A small-molecule ligand and the protein it binds are described below.
Small molecule (SMILES): C[C@H](N)C(=O)N[C@@H](C)C(=O)N[C@@H](CCCC[N+](C)(C)C)C(=O)N[C@@H](CO)C(=O)N[C@H](C(=O)NCC(=O)NCC=O)[C@@H](C)O

Binding-site contacts:
Ligand atom O contacts residue LYS234 of chain 1.B at 3.4 Å.
Ligand atom CA contacts residue ASP128 of chain 1.B at 3.7 Å.
Ligand atom N contacts residue GLU162 of chain 1.B at 3.0 Å (salt-bridge).
Ligand atom C contacts residue TYR168 of chain 1.B at 3.6 Å (hydrophobic).
Ligand atom CM2 contacts residue TYR170 of chain 1.B at 3.3 Å (hydrophobic).
Ligand atom CB contacts residue TYR168 of chain 1.B at 3.6 Å (hydrophobic).
Ligand atom CM1 contacts residue TYR170 of chain 1.B at 3.3 Å (hydrophobic).
Ligand atom O contacts residue TYR78 of chain 1.B at 3.5 Å.
Ligand atom N contacts residue TYR168 of chain 1.B at 3.7 Å.
Ligand atom CD contacts residue GLY163 of chain 1.B at 3.4 Å.
Ligand atom NZ contacts residue TYR170 of chain 1.B at 3.5 Å (h-bond).
Ligand atom CM2 contacts residue GLY163 of chain 1.B at 3.4 Å.
Ligand atom N contacts residue HIS79 of chain 1.B at 3.5 Å (h-bond).
Ligand atom O contacts residue VAL306 of chain 1.B at 3.4 Å.
Ligand atom CA contacts residue ASP128 of chain 1.B at 3.2 Å.
Ligand atom O contacts residue TYR168 of chain 1.B at 2.6 Å (h-bond).
Ligand atom OG1 contacts residue ALA127 of chain 1.B at 3.4 Å.
Ligand atom C contacts residue ASP128 of chain 1.B at 3.4 Å.
Ligand atom O contacts residue LYS234 of chain 1.B at 3.0 Å (salt-bridge).
Ligand atom CM1 contacts residue ALA281 of chain 1.B at 3.7 Å (hydrophobic).
Ligand atom CB contacts residue ARG305 of chain 1.B at 3.5 Å.
Ligand atom CM1 contacts residue AKG1 of chain 1.W at 3.5 Å.
Ligand atom OG1 contacts residue TYR170 of chain 1.B at 3.6 Å.
Ligand atom CM3 contacts residue GLY163 of chain 1.B at 3.7 Å.
Ligand atom CB contacts residue ASP128 of chain 1.B at 3.7 Å.
Ligand atom CA contacts residue LYS234 of chain 1.B at 3.3 Å.
Ligand atom CM3 contacts residue ASN283 of chain 1.B at 3.3 Å.
Ligand atom CB contacts residue ASP128 of chain 1.B at 3.6 Å.
Ligand atom CA contacts residue HIS233 of chain 1.B at 3.7 Å.
Ligand atom CB contacts residue TYR168 of chain 1.B at 3.6 Å (hydrophobic).
Ligand atom CM3 contacts residue ILE282 of chain 1.B at 3.7 Å (hydrophobic).
Ligand atom OG1 contacts residue ASP128 of chain 1.B at 2.8 Å (salt-bridge).
Ligand atom CE contacts residue TYR170 of chain 1.B at 3.5 Å (hydrophobic).
Ligand atom C contacts residue VAL306 of chain 1.B at 3.6 Å (hydrophobic).
Ligand atom CM2 contacts residue ALA281 of chain 1.B at 3.4 Å (hydrophobic).
Ligand atom N contacts residue ASP128 of chain 1.B at 2.7 Å (salt-bridge).
Ligand atom CM3 contacts residue GLU183 of chain 1.B at 3.4 Å.
Ligand atom CB contacts residue GLU162 of chain 1.B at 3.4 Å.
Ligand atom O contacts residue HIS79 of chain 1.B at 3.0 Å (h-bond).
Ligand atom CA contacts residue HIS79 of chain 1.B at 3.6 Å.

Sequence of chain 1.B:
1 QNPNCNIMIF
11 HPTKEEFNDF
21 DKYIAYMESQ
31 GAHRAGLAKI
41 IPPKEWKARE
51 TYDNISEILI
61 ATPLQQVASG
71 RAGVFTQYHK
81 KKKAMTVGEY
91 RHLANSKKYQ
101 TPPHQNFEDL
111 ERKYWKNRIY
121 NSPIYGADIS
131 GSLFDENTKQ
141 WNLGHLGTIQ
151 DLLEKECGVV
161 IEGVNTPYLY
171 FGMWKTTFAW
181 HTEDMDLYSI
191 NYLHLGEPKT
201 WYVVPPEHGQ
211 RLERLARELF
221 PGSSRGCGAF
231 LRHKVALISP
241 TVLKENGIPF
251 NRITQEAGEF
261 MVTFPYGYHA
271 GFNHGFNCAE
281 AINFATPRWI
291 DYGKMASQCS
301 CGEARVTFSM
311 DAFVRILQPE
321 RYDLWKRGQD